Binding-site contacts:
Ligand atom O5 contacts residue NAG1 of chain 1.FA at 4.3 Å.
Ligand atom O6 contacts residue NAG2 of chain 1.FA at 3.3 Å (h-bond).
Ligand atom C1 contacts residue ASN332 of chain 1.D at 1.4 Å.
Ligand atom O7 contacts residue SER357 of chain 1.D at 4.4 Å.
Ligand atom O6 contacts residue NAG1 of chain 1.FA at 2.3 Å (h-bond).
Ligand atom C4 contacts residue ASN332 of chain 1.D at 4.2 Å.
Ligand atom O4 contacts residue BMA3 of chain 1.FA at 4.5 Å.
Ligand atom C5 contacts residue NAG2 of chain 1.FA at 3.5 Å.
Ligand atom C2 contacts residue BMA3 of chain 1.FA at 4.2 Å.
Ligand atom O2 contacts residue BMA3 of chain 1.FA at 3.4 Å.
Ligand atom O4 contacts residue NAG2 of chain 1.FA at 2.7 Å (h-bond).
Ligand atom O3 contacts residue NAG1 of chain 1.FA at 4.0 Å.
Ligand atom O7 contacts residue ASN355 of chain 1.D at 3.5 Å (h-bond).
Ligand atom C8 contacts residue ASN355 of chain 1.D at 4.2 Å.
Ligand atom C3 contacts residue ASN332 of chain 1.D at 3.8 Å.
Ligand atom C7 contacts residue ASN332 of chain 1.D at 3.7 Å.
Ligand atom C6 contacts residue NAG2 of chain 1.FA at 3.2 Å.
Ligand atom C8 contacts residue THR341 of chain 1.D at 4.2 Å.
Ligand atom C2 contacts residue NAG2 of chain 1.FA at 3.3 Å.
Ligand atom C1 contacts residue NAG2 of chain 1.FA at 3.3 Å.
Ligand atom N2 contacts residue ASN332 of chain 1.D at 2.9 Å (h-bond).
Ligand atom O2 contacts residue NAG2 of chain 1.FA at 3.9 Å.
Ligand atom C7 contacts residue ASN355 of chain 1.D at 4.2 Å.
Ligand atom C2 contacts residue ASN332 of chain 1.D at 2.4 Å.
Ligand atom C1 contacts residue SER357 of chain 1.D at 4.4 Å.
Ligand atom C8 contacts residue NAG1 of chain 1.FA at 4.3 Å.
Ligand atom C1 contacts residue NAG2 of chain 1.FA at 3.8 Å.
Ligand atom O6 contacts residue ASN332 of chain 1.D at 4.1 Å.
Ligand atom O7 contacts residue ASN332 of chain 1.D at 4.1 Å.
Ligand atom C6 contacts residue NAG1 of chain 1.FA at 3.4 Å.
Ligand atom O5 contacts residue ASN332 of chain 1.D at 2.4 Å (h-bond).
Ligand atom C5 contacts residue NAG1 of chain 1.FA at 4.2 Å.
Ligand atom C7 contacts residue NAG1 of chain 1.FA at 3.9 Å.
Ligand atom O3 contacts residue BMA3 of chain 1.FA at 4.3 Å.
Ligand atom O5 contacts residue NAG2 of chain 1.FA at 4.3 Å.
Ligand atom O7 contacts residue NAG1 of chain 1.FA at 3.0 Å (h-bond).
Ligand atom C5 contacts residue ASN332 of chain 1.D at 3.7 Å.
Ligand atom C4 contacts residue NAG2 of chain 1.FA at 3.7 Å.

The small molecule below binds the protein below.
Small molecule (SMILES): CC(=O)N[C@H]1[C@H](O[C@H]2[C@H](O)[C@@H](NC(C)=O)CO[C@@H]2CO)O[C@H](CO)[C@@H](O[C@@H]2O[C@H](CO)[C@@H](O)[C@H](O)[C@@H]2O)[C@@H]1O

Sequence of chain 1.D:
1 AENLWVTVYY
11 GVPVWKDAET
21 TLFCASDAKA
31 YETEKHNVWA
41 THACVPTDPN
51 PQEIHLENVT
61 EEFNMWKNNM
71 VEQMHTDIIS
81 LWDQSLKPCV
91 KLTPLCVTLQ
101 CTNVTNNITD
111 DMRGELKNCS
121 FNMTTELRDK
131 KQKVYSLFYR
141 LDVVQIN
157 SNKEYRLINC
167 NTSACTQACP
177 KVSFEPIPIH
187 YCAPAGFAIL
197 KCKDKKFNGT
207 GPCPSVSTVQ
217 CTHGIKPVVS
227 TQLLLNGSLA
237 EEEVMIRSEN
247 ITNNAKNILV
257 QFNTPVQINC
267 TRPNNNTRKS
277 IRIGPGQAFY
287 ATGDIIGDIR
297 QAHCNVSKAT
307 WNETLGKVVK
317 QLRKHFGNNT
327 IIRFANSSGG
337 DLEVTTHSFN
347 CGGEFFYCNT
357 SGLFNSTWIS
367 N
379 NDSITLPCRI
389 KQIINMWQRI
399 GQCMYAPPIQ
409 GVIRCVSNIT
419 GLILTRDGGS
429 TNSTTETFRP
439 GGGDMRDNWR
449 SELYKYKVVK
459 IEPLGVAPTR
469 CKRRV